Sequence of chain 1.B:
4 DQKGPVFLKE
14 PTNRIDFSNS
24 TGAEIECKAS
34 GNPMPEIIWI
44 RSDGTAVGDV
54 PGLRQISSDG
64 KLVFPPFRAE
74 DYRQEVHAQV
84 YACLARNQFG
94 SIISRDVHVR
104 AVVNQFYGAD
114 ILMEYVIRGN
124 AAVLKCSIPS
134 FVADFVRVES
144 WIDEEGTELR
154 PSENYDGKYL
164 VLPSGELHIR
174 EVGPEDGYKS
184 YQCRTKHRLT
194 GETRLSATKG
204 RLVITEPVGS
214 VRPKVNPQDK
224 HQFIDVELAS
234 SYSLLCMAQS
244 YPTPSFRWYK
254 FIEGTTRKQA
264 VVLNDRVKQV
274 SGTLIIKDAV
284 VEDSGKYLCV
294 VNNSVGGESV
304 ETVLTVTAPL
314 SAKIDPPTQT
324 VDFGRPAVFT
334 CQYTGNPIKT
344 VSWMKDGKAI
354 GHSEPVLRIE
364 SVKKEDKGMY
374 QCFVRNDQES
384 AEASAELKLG

Binding-site contacts:
Ligand atom C8 contacts residue GLN108 of chain 1.B at 4.2 Å.
Ligand atom C8 contacts residue SER23 of chain 1.B at 3.9 Å.
Ligand atom O6 contacts residue ALA72 of chain 1.B at 3.5 Å.
Ligand atom C7 contacts residue ASN107 of chain 1.B at 4.3 Å.
Ligand atom C6 contacts residue ASN107 of chain 1.B at 3.3 Å.
Ligand atom C6 contacts residue VAL106 of chain 1.B at 3.7 Å (hydrophobic).
Ligand atom N2 contacts residue PHE70 of chain 1.B at 3.9 Å.
Ligand atom C8 contacts residue PHE109 of chain 1.B at 3.8 Å (hydrophobic).
Ligand atom O5 contacts residue ASN22 of chain 1.B at 2.4 Å (h-bond).
Ligand atom O7 contacts residue ARG71 of chain 1.B at 3.4 Å.
Ligand atom N2 contacts residue SER23 of chain 1.B at 3.4 Å (h-bond).
Ligand atom C2 contacts residue ASN22 of chain 1.B at 2.5 Å.
Ligand atom O5 contacts residue ASN107 of chain 1.B at 4.2 Å.
Ligand atom C8 contacts residue PRO69 of chain 1.B at 4.0 Å (hydrophobic).
Ligand atom C1 contacts residue SER23 of chain 1.B at 3.8 Å.
Ligand atom C3 contacts residue ASN22 of chain 1.B at 3.8 Å.
Ligand atom O3 contacts residue PHE109 of chain 1.B at 4.0 Å.
Ligand atom C1 contacts residue ASN22 of chain 1.B at 1.4 Å.
Ligand atom O5 contacts residue VAL106 of chain 1.B at 3.5 Å.
Ligand atom C3 contacts residue SER23 of chain 1.B at 4.1 Å.
Ligand atom C7 contacts residue ASN22 of chain 1.B at 3.5 Å.
Ligand atom C8 contacts residue ASN107 of chain 1.B at 3.5 Å.
Ligand atom C8 contacts residue PHE70 of chain 1.B at 4.1 Å (hydrophobic).
Ligand atom C2 contacts residue SER23 of chain 1.B at 3.9 Å.
Ligand atom C2 contacts residue PHE70 of chain 1.B at 4.2 Å (hydrophobic).
Ligand atom C5 contacts residue ASN22 of chain 1.B at 3.6 Å.
Ligand atom C1 contacts residue PHE70 of chain 1.B at 4.0 Å (hydrophobic).
Ligand atom O7 contacts residue PHE70 of chain 1.B at 3.2 Å (h-bond).
Ligand atom O6 contacts residue VAL106 of chain 1.B at 4.0 Å.
Ligand atom O7 contacts residue ASN22 of chain 1.B at 3.9 Å.
Ligand atom C8 contacts residue ASN22 of chain 1.B at 3.9 Å.
Ligand atom C5 contacts residue ASN107 of chain 1.B at 4.0 Å.
Ligand atom N2 contacts residue ASN22 of chain 1.B at 2.9 Å (h-bond).
Ligand atom C7 contacts residue PHE109 of chain 1.B at 4.0 Å (hydrophobic).
Ligand atom C5 contacts residue VAL106 of chain 1.B at 4.1 Å (hydrophobic).
Ligand atom C7 contacts residue PHE70 of chain 1.B at 3.5 Å (hydrophobic).
Ligand atom N2 contacts residue PHE109 of chain 1.B at 4.2 Å.
Ligand atom O7 contacts residue ASN107 of chain 1.B at 4.3 Å.
Ligand atom C4 contacts residue ASN22 of chain 1.B at 4.3 Å.
Ligand atom O5 contacts residue ALA72 of chain 1.B at 4.0 Å.

A protein and the small-molecule ligand that binds it are described below.
Small molecule (SMILES): CC(=O)N[C@H]1[C@H](O[C@H]2[C@H](O)[C@@H](NC(C)=O)CO[C@@H]2CO)O[C@H](CO)[C@@H](O[C@@H]2O[C@H](CO)[C@@H](O)[C@H](O)[C@@H]2O)[C@@H]1O